The protein below binds the small molecule below.
Small molecule (SMILES): CC(=O)N[C@@H]1[C@@H](O)[C@H](O)[C@@H](CO)O[C@H]1O

Binding-site contacts:
Ligand atom C7 contacts residue GLN263 of chain 1.I at 3.9 Å.
Ligand atom C6 contacts residue ARG412 of chain 1.I at 4.1 Å.
Ligand atom C4 contacts residue ASN265 of chain 1.I at 4.2 Å.
Ligand atom C5 contacts residue ASN265 of chain 1.I at 3.7 Å.
Ligand atom C2 contacts residue GLN263 of chain 1.I at 3.5 Å.
Ligand atom C5 contacts residue ARG412 of chain 1.I at 4.2 Å.
Ligand atom C1 contacts residue ARG412 of chain 1.I at 3.9 Å.
Ligand atom C3 contacts residue GLN263 of chain 1.I at 3.4 Å.
Ligand atom C1 contacts residue ASN265 of chain 1.I at 1.4 Å.
Ligand atom C8 contacts residue ASN265 of chain 1.I at 4.0 Å.
Ligand atom N2 contacts residue ASN265 of chain 1.I at 3.0 Å (h-bond).
Ligand atom C3 contacts residue ASN265 of chain 1.I at 3.8 Å.
Ligand atom C2 contacts residue ASN265 of chain 1.I at 2.5 Å.
Ligand atom O6 contacts residue ARG412 of chain 1.I at 3.9 Å.
Ligand atom C1 contacts residue VAL414 of chain 1.I at 4.4 Å (hydrophobic).
Ligand atom O3 contacts residue GLN263 of chain 1.I at 3.9 Å.
Ligand atom O5 contacts residue VAL414 of chain 1.I at 4.5 Å.
Ligand atom C8 contacts residue VAL302 of chain 1.I at 4.1 Å (hydrophobic).
Ligand atom C7 contacts residue ASN265 of chain 1.I at 3.2 Å.
Ligand atom O7 contacts residue ASN301 of chain 1.I at 4.2 Å.
Ligand atom N2 contacts residue GLN263 of chain 1.I at 2.9 Å (h-bond).
Ligand atom C8 contacts residue GLN263 of chain 1.I at 3.6 Å.
Ligand atom C1 contacts residue GLN263 of chain 1.I at 3.8 Å.
Ligand atom O5 contacts residue ARG412 of chain 1.I at 3.1 Å (salt-bridge).
Ligand atom O5 contacts residue ASN265 of chain 1.I at 2.3 Å (h-bond).
Ligand atom C8 contacts residue SER303 of chain 1.I at 3.7 Å.
Ligand atom C8 contacts residue ASN301 of chain 1.I at 4.0 Å.
Ligand atom O7 contacts residue ASN265 of chain 1.I at 3.2 Å (h-bond).

Sequence of chain 1.I:
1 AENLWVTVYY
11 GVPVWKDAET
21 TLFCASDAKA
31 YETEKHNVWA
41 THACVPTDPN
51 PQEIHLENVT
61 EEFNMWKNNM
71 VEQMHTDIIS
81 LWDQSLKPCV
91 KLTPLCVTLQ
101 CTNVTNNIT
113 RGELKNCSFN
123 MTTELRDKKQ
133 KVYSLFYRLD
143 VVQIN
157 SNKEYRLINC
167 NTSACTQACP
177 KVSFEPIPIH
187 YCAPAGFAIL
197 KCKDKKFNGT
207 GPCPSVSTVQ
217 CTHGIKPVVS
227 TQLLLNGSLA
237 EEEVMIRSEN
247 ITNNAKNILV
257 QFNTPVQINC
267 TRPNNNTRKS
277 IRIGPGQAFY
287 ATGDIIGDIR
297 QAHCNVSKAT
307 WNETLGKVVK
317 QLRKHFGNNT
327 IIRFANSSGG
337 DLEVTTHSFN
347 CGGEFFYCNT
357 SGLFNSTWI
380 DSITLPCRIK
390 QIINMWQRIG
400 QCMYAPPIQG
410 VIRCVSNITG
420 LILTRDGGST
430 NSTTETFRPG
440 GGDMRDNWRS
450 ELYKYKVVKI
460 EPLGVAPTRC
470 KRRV